Sequence of chain 1.C:
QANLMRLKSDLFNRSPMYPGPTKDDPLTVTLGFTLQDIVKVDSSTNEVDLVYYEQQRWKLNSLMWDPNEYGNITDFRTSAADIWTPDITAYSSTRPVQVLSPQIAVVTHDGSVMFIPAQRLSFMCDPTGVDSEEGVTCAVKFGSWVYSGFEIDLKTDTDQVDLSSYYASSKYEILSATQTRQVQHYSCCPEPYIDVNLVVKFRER

Binding-site contacts:
Ligand atom C12 contacts residue CYS208 of chain 1.B at 3.9 Å (hydrophobic).
Ligand atom C9 contacts residue TRP164 of chain 1.B at 3.2 Å (hydrophobic).
Ligand atom C5 contacts residue VAL125 of chain 1.C at 3.6 Å (hydrophobic).
Ligand atom N contacts residue GLU210 of chain 1.B at 3.6 Å (salt-bridge).
Ligand atom C14 contacts residue TYR205 of chain 1.B at 3.8 Å (hydrophobic).
Ligand atom C4 contacts residue MET133 of chain 1.C at 3.3 Å (hydrophobic).
Ligand atom C5 contacts residue MET133 of chain 1.C at 3.2 Å (hydrophobic).
Ligand atom C8 contacts residue ILE135 of chain 1.C at 3.7 Å (hydrophobic).
Ligand atom N2 contacts residue VAL165 of chain 1.B at 3.6 Å.
Ligand atom C16 contacts residue TRP164 of chain 1.B at 3.4 Å (hydrophobic).
Ligand atom C2 contacts residue PO41 of chain 1.S at 3.6 Å.
Ligand atom C14 contacts residue TYR110 of chain 1.B at 3.8 Å (hydrophobic).
Ligand atom C13 contacts residue TRP164 of chain 1.B at 3.7 Å (hydrophobic).
Ligand atom C7 contacts residue CYS208 of chain 1.B at 3.9 Å (hydrophobic).
Ligand atom N2 contacts residue ILE135 of chain 1.C at 3.7 Å.
Ligand atom C7 contacts residue TYR212 of chain 1.B at 3.7 Å (hydrophobic).
Ligand atom N2 contacts residue TRP164 of chain 1.B at 3.8 Å.
Ligand atom C15 contacts residue TYR72 of chain 1.C at 3.8 Å (hydrophobic).
Ligand atom C9 contacts residue ILE135 of chain 1.C at 3.7 Å (hydrophobic).
Ligand atom C11 contacts residue TRP164 of chain 1.B at 3.7 Å (hydrophobic).
Ligand atom C7 contacts residue ILE135 of chain 1.C at 3.8 Å (hydrophobic).
Ligand atom N3 contacts residue TRP164 of chain 1.B at 2.7 Å (h-bond).
Ligand atom O contacts residue VAL125 of chain 1.C at 3.6 Å.
Ligand atom C contacts residue PO41 of chain 1.S at 3.6 Å.
Ligand atom C15 contacts residue TRP164 of chain 1.B at 3.7 Å (hydrophobic).
Ligand atom C12 contacts residue TYR212 of chain 1.B at 3.7 Å (hydrophobic).
Ligand atom N3 contacts residue TYR110 of chain 1.B at 3.0 Å (h-bond).
Ligand atom C4 contacts residue VAL125 of chain 1.C at 3.6 Å (hydrophobic).
Ligand atom C2 contacts residue TYR212 of chain 1.B at 3.6 Å (hydrophobic).
Ligand atom C2 contacts residue ARG96 of chain 1.C at 3.7 Å.
Ligand atom N contacts residue PO41 of chain 1.S at 2.8 Å (h-bond).
Ligand atom C8 contacts residue TRP164 of chain 1.B at 3.3 Å (hydrophobic).
Ligand atom O contacts residue THR127 of chain 1.C at 3.8 Å.
Ligand atom F contacts residue VAL125 of chain 1.C at 3.5 Å.
Ligand atom C13 contacts residue TYR110 of chain 1.B at 3.4 Å (hydrophobic).
Ligand atom C6 contacts residue ILE135 of chain 1.C at 3.8 Å (hydrophobic).
Ligand atom C12 contacts residue CYS207 of chain 1.B at 3.8 Å (hydrophobic).
Ligand atom C12 contacts residue TRP164 of chain 1.B at 3.8 Å (hydrophobic).
Ligand atom N1 contacts residue TYR212 of chain 1.B at 3.0 Å (h-bond).
Ligand atom O contacts residue ASP94 of chain 1.C at 3.7 Å.

Sequence of chain 1.B:
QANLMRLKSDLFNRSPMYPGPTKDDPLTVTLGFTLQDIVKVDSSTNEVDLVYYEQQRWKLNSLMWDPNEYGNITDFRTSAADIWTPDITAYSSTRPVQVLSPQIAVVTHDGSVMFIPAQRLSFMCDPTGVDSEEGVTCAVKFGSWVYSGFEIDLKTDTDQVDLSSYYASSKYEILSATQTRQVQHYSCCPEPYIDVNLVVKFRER

A small-molecule ligand and the protein it binds are described below.
Small molecule (SMILES): NC(=O)c1ccc(-c2cc([C@H]3C[C@@H]4CC[C@H]3N4)cnc2F)nc1